A small-molecule ligand and the protein it binds are described below.
Small molecule (SMILES): CC(=O)N[C@@H]1[C@@H](O)[C@H](O)[C@@H](CO)O[C@H]1O

Binding-site contacts:
Ligand atom O5 contacts residue ASN58 of chain 1.C at 2.4 Å (h-bond).
Ligand atom C7 contacts residue ASN27 of chain 1.C at 4.3 Å.
Ligand atom N2 contacts residue TYR25 of chain 1.C at 4.3 Å.
Ligand atom N2 contacts residue ASN58 of chain 1.C at 2.9 Å (h-bond).
Ligand atom O7 contacts residue SER57 of chain 1.C at 4.1 Å.
Ligand atom C1 contacts residue TYR25 of chain 1.C at 4.0 Å (hydrophobic).
Ligand atom O7 contacts residue ASN27 of chain 1.C at 3.4 Å (h-bond).
Ligand atom C7 contacts residue THR26 of chain 1.C at 4.2 Å.
Ligand atom C7 contacts residue ASN58 of chain 1.C at 3.5 Å.
Ligand atom C3 contacts residue ASN58 of chain 1.C at 3.8 Å.
Ligand atom C5 contacts residue ASN58 of chain 1.C at 3.7 Å.
Ligand atom C3 contacts residue TYR25 of chain 1.C at 4.5 Å (hydrophobic).
Ligand atom O7 contacts residue ASN58 of chain 1.C at 4.1 Å.
Ligand atom N2 contacts residue THR26 of chain 1.C at 4.3 Å.
Ligand atom O7 contacts residue THR26 of chain 1.C at 3.4 Å (h-bond).
Ligand atom C4 contacts residue ASN58 of chain 1.C at 4.2 Å.
Ligand atom C1 contacts residue ASN58 of chain 1.C at 1.4 Å.
Ligand atom O5 contacts residue TYR25 of chain 1.C at 4.5 Å.
Ligand atom C2 contacts residue TYR25 of chain 1.C at 4.5 Å (hydrophobic).
Ligand atom C8 contacts residue ASN58 of chain 1.C at 3.6 Å.
Ligand atom C2 contacts residue ASN58 of chain 1.C at 2.5 Å.

Sequence of chain 1.C:
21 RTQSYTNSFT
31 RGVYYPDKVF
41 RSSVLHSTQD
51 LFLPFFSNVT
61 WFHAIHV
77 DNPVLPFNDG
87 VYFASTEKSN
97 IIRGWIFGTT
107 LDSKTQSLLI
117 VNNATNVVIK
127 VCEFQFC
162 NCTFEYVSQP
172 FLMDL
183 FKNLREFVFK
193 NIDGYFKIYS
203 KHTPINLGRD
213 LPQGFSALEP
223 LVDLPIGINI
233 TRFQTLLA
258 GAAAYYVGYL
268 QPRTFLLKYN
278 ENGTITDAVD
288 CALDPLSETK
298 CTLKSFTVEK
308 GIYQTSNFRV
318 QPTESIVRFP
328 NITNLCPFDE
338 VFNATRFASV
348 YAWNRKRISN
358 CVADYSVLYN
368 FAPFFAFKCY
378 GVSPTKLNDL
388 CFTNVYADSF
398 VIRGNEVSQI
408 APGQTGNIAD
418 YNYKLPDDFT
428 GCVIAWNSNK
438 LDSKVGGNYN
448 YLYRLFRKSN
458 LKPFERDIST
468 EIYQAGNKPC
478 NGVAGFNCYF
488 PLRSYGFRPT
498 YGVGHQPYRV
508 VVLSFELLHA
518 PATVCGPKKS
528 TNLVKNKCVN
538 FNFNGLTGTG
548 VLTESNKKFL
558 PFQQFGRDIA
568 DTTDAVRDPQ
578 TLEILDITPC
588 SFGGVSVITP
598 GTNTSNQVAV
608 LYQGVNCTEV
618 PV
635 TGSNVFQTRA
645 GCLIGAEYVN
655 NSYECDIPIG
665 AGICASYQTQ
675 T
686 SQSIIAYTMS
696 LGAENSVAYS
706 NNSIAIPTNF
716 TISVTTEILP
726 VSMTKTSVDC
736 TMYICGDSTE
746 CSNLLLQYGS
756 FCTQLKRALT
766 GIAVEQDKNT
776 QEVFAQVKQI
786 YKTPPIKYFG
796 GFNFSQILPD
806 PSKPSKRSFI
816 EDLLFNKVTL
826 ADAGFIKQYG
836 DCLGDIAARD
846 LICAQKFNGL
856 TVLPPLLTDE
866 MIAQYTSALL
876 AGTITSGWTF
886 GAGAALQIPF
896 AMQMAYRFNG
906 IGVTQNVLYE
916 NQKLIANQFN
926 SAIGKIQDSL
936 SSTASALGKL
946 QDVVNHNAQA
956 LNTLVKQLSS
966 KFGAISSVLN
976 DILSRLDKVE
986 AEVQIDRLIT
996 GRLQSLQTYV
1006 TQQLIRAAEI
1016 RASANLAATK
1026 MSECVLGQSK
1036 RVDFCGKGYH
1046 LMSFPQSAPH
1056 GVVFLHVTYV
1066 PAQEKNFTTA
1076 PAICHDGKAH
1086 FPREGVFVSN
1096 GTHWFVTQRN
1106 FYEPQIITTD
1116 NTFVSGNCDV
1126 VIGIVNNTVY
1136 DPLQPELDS